Sequence of chain 1.B:
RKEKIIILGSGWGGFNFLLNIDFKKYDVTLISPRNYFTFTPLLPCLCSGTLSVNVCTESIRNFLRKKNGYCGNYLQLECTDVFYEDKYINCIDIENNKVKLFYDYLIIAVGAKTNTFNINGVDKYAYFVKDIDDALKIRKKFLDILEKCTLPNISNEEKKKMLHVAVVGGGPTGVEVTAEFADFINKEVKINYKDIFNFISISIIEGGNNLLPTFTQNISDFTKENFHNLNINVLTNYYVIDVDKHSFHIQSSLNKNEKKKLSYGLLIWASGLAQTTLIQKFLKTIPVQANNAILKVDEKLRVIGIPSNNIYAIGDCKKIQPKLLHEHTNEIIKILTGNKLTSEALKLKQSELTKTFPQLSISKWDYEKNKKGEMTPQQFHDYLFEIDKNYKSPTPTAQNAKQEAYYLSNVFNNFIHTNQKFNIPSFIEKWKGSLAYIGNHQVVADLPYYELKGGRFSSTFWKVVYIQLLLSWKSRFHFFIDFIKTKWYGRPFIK

Sequence of chain 1.A:
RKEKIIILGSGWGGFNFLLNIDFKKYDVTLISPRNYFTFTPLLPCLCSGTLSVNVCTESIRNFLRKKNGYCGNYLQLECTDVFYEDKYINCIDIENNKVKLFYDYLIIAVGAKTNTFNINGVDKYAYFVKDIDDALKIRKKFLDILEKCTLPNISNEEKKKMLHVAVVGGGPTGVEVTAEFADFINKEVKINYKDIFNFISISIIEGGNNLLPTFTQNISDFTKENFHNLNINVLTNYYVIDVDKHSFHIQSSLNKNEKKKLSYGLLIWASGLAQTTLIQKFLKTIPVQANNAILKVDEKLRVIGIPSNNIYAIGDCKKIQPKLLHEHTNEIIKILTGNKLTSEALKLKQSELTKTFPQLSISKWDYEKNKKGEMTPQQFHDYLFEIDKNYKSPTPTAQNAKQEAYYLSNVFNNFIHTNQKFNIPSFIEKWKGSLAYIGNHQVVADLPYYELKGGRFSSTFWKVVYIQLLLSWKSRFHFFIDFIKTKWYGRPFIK

Binding-site contacts:
Ligand atom C3 contacts residue ARG165 of chain 1.A at 3.8 Å.
Ligand atom C4 contacts residue PRO518 of chain 1.A at 3.9 Å (hydrophobic).
Ligand atom C6 contacts residue LEU77 of chain 1.A at 3.1 Å (hydrophobic).
Ligand atom N contacts residue ARG165 of chain 1.A at 3.6 Å (salt-bridge).
Ligand atom O2 contacts residue PRO518 of chain 1.A at 3.6 Å.
Ligand atom C24 contacts residue LYS521 of chain 1.A at 3.8 Å.
Ligand atom C23 contacts residue ILE520 of chain 1.A at 3.4 Å (hydrophobic).
Ligand atom C1 contacts residue LEU77 of chain 1.A at 3.8 Å (hydrophobic).
Ligand atom C2 contacts residue ARG165 of chain 1.A at 3.5 Å.
Ligand atom C2 contacts residue LEU162 of chain 1.A at 3.6 Å (hydrophobic).
Ligand atom C19 contacts residue TYR62 of chain 1.B at 3.4 Å (hydrophobic).
Ligand atom F1 contacts residue PRO518 of chain 1.A at 3.5 Å.
Ligand atom C15 contacts residue ILE520 of chain 1.A at 3.2 Å (hydrophobic).
Ligand atom C23 contacts residue ASN80 of chain 1.B at 3.2 Å.
Ligand atom C19 contacts residue LYS521 of chain 1.A at 3.6 Å.
Ligand atom C14 contacts residue LYS521 of chain 1.A at 3.9 Å.
Ligand atom O1 contacts residue TYR62 of chain 1.B at 4.0 Å.
Ligand atom C17 contacts residue LEU162 of chain 1.B at 3.9 Å (hydrophobic).
Ligand atom C6 contacts residue SER78 of chain 1.A at 3.9 Å.
Ligand atom C20 contacts residue LYS521 of chain 1.A at 3.7 Å.
Ligand atom F1 contacts residue SER78 of chain 1.A at 3.7 Å.
Ligand atom C16 contacts residue LEU162 of chain 1.B at 3.2 Å (hydrophobic).
Ligand atom C15 contacts residue LYS521 of chain 1.A at 3.9 Å.
Ligand atom F2 contacts residue LYS521 of chain 1.A at 2.6 Å.
Ligand atom C8 contacts residue ILE520 of chain 1.A at 3.7 Å (hydrophobic).
Ligand atom C1 contacts residue ARG165 of chain 1.A at 3.7 Å.
Ligand atom C18 contacts residue LYS521 of chain 1.A at 3.8 Å.
Ligand atom C18 contacts residue ILE158 of chain 1.B at 3.8 Å (hydrophobic).
Ligand atom C21 contacts residue ASP159 of chain 1.B at 3.5 Å.
Ligand atom C20 contacts residue ASP159 of chain 1.B at 3.9 Å.
Ligand atom F4 contacts residue TYR62 of chain 1.B at 3.3 Å.
Ligand atom C5 contacts residue PRO518 of chain 1.A at 3.8 Å (hydrophobic).
Ligand atom C12 contacts residue VAL79 of chain 1.B at 3.6 Å (hydrophobic).
Ligand atom C23 contacts residue VAL79 of chain 1.B at 3.9 Å (hydrophobic).
Ligand atom C1 contacts residue LEU72 of chain 1.A at 3.5 Å (hydrophobic).
Ligand atom O2 contacts residue ASN80 of chain 1.B at 3.2 Å (h-bond).
Ligand atom C1 contacts residue GLY75 of chain 1.A at 3.8 Å.
Ligand atom O1 contacts residue ASP159 of chain 1.B at 3.9 Å.
Ligand atom C7 contacts residue PRO518 of chain 1.A at 3.8 Å (hydrophobic).
Ligand atom C6 contacts residue GLY75 of chain 1.A at 3.4 Å.

This small molecule binds to this protein.
Small molecule (SMILES): Cc1c(-c2ccc(Cc3ccc(OC(F)(F)F)cc3)cc2)[nH]c2cccc(F)c2c1=O